Binding-site contacts:
Ligand atom C1 contacts residue FAD1 of chain 1.F at 3.5 Å.
Ligand atom C2 contacts residue FAD1 of chain 1.F at 3.4 Å.
Ligand atom C20 contacts residue PHE127 of chain 1.A at 3.7 Å (hydrophobic).
Ligand atom C4 contacts residue PHE179 of chain 1.A at 3.7 Å (hydrophobic).
Ligand atom C8 contacts residue FAD1 of chain 1.F at 3.7 Å.
Ligand atom C20 contacts residue ASP128 of chain 1.A at 3.5 Å.
Ligand atom C16 contacts residue FAD1 of chain 1.F at 3.7 Å.
Ligand atom C7 contacts residue FAD1 of chain 1.F at 3.6 Å.
Ligand atom C13 contacts residue PHE179 of chain 1.A at 3.6 Å (hydrophobic).
Ligand atom O2 contacts residue GLY150 of chain 1.B at 3.5 Å.
Ligand atom O2 contacts residue GLY151 of chain 1.B at 3.0 Å (h-bond).
Ligand atom C5 contacts residue PHE179 of chain 1.A at 3.5 Å (hydrophobic).
Ligand atom C9 contacts residue FAD1 of chain 1.F at 3.5 Å.
Ligand atom C5 contacts residue FAD1 of chain 1.F at 3.3 Å.
Ligand atom C13 contacts residue VAL161 of chain 1.B at 3.7 Å (hydrophobic).
Ligand atom S1 contacts residue FAD1 of chain 1.F at 4.0 Å.
Ligand atom C8 contacts residue PHE179 of chain 1.A at 3.9 Å (hydrophobic).
Ligand atom C6 contacts residue FAD1 of chain 1.F at 3.5 Å.
Ligand atom N2 contacts residue PHE127 of chain 1.A at 3.1 Å.
Ligand atom N1 contacts residue MET155 of chain 1.B at 3.9 Å.
Ligand atom O1 contacts residue ASN162 of chain 1.B at 2.3 Å (h-bond).
Ligand atom C6 contacts residue PHE179 of chain 1.A at 3.9 Å (hydrophobic).
Ligand atom C3 contacts residue PHE127 of chain 1.A at 3.7 Å (hydrophobic).
Ligand atom C4 contacts residue TRP106 of chain 1.B at 3.7 Å (hydrophobic).
Ligand atom O1 contacts residue TYR156 of chain 1.B at 3.5 Å (h-bond).
Ligand atom C20 contacts residue ILE129 of chain 1.A at 3.9 Å (hydrophobic).
Ligand atom C3 contacts residue FAD1 of chain 1.F at 3.2 Å.
Ligand atom C2 contacts residue PHE127 of chain 1.A at 3.5 Å (hydrophobic).
Ligand atom C9 contacts residue PHE179 of chain 1.A at 3.3 Å (hydrophobic).
Ligand atom C10 contacts residue FAD1 of chain 1.F at 3.4 Å.
Ligand atom N1 contacts residue ASN162 of chain 1.B at 4.0 Å.
Ligand atom C19 contacts residue PHE127 of chain 1.A at 3.5 Å (hydrophobic).
Ligand atom C13 contacts residue ASN162 of chain 1.B at 2.9 Å.
Ligand atom C10 contacts residue PHE179 of chain 1.A at 3.4 Å (hydrophobic).
Ligand atom C4 contacts residue FAD1 of chain 1.F at 3.2 Å.
Ligand atom O1 contacts residue FAD1 of chain 1.F at 3.6 Å (h-bond).
Ligand atom O1 contacts residue GLY151 of chain 1.B at 3.4 Å.
Ligand atom O3 contacts residue GLN123 of chain 1.A at 3.1 Å (h-bond).
Ligand atom S1 contacts residue ASN162 of chain 1.B at 3.7 Å.
Ligand atom S1 contacts residue GLY151 of chain 1.B at 3.8 Å.

This small molecule binds to this protein.
Small molecule (SMILES): CNS(=O)(=O)c1ccc2cccc(CCNC(C)=O)c2c1

Sequence of chain 1.A:
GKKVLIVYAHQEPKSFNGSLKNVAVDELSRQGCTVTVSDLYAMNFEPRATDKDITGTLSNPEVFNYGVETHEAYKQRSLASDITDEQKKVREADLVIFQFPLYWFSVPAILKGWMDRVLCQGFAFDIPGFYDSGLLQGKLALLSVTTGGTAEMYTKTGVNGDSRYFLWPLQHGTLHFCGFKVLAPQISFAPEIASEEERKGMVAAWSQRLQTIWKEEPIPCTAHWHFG

Sequence of chain 1.B:
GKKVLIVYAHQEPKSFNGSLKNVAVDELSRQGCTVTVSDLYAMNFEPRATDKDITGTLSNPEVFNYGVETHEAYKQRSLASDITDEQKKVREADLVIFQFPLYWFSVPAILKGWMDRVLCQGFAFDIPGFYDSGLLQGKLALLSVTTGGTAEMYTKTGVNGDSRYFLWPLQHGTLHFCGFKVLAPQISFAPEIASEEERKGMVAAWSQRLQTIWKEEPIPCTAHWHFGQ